The protein below binds the small molecule below.
Small molecule (SMILES): O=c1[nH]cnc2c1ncn2[C@@H]1O[C@H](COP(=O)(O)O)[C@@H](O)[C@H]1O

Binding-site contacts:
Ligand atom O3' contacts residue ILE113 of chain 1.B at 3.8 Å.
Ligand atom C5 contacts residue LYS143 of chain 1.B at 3.9 Å.
Ligand atom O3P contacts residue THR116 of chain 1.B at 3.5 Å (h-bond).
Ligand atom O3' contacts residue ASP112 of chain 1.B at 2.6 Å (salt-bridge).
Ligand atom P contacts residue ALA117 of chain 1.B at 3.8 Å.
Ligand atom N1 contacts residue PHE164 of chain 1.B at 3.7 Å.
Ligand atom O1P contacts residue THR116 of chain 1.B at 2.9 Å (h-bond).
Ligand atom O2P contacts residue ASP115 of chain 1.B at 3.2 Å (salt-bridge).
Ligand atom N7 contacts residue ASP115 of chain 1.B at 4.0 Å.
Ligand atom O2P contacts residue THR116 of chain 1.B at 3.5 Å (h-bond).
Ligand atom C2 contacts residue VAL165 of chain 1.B at 3.6 Å (hydrophobic).
Ligand atom C6 contacts residue PHE164 of chain 1.B at 3.9 Å (hydrophobic).
Ligand atom O6 contacts residue LYS143 of chain 1.B at 3.0 Å (salt-bridge).
Ligand atom C2 contacts residue ASP171 of chain 1.B at 3.3 Å.
Ligand atom P contacts residue THR116 of chain 1.B at 3.6 Å.
Ligand atom O2P contacts residue ALA117 of chain 1.B at 3.0 Å (h-bond).
Ligand atom O1P contacts residue ASP115 of chain 1.B at 3.3 Å.
Ligand atom N7 contacts residue LYS143 of chain 1.B at 3.4 Å (salt-bridge).
Ligand atom N7 contacts residue ILE113 of chain 1.B at 4.0 Å.
Ligand atom O6 contacts residue VAL165 of chain 1.B at 3.2 Å (h-bond).
Ligand atom O6 contacts residue ALA163 of chain 1.B at 3.4 Å (h-bond).
Ligand atom N1 contacts residue VAL165 of chain 1.B at 3.0 Å (h-bond).
Ligand atom O6 contacts residue PHE164 of chain 1.B at 3.7 Å.
Ligand atom O2P contacts residue LEU118 of chain 1.B at 3.9 Å.
Ligand atom O3P contacts residue LEU118 of chain 1.B at 3.7 Å.
Ligand atom C6 contacts residue VAL165 of chain 1.B at 3.8 Å (hydrophobic).
Ligand atom N9 contacts residue ILE113 of chain 1.B at 3.9 Å.
Ligand atom O1P contacts residue ALA117 of chain 1.B at 3.9 Å.
Ligand atom O3' contacts residue GLU111 of chain 1.B at 3.3 Å (salt-bridge).
Ligand atom C5' contacts residue THR119 of chain 1.B at 3.4 Å.
Ligand atom C3' contacts residue ILE113 of chain 1.B at 3.3 Å (hydrophobic).
Ligand atom C2' contacts residue ASP112 of chain 1.B at 3.0 Å.
Ligand atom C6 contacts residue LYS143 of chain 1.B at 3.8 Å.
Ligand atom O3P contacts residue THR119 of chain 1.B at 2.9 Å (h-bond).
Ligand atom O2' contacts residue ASP112 of chain 1.B at 2.6 Å (salt-bridge).
Ligand atom C4 contacts residue ILE113 of chain 1.B at 3.9 Å (hydrophobic).
Ligand atom O2P contacts residue VAL114 of chain 1.B at 4.0 Å.
Ligand atom C2' contacts residue ILE113 of chain 1.B at 3.6 Å (hydrophobic).
Ligand atom N1 contacts residue ASP171 of chain 1.B at 3.9 Å.
Ligand atom C3' contacts residue ASP112 of chain 1.B at 3.4 Å.

Sequence of chain 1.B:
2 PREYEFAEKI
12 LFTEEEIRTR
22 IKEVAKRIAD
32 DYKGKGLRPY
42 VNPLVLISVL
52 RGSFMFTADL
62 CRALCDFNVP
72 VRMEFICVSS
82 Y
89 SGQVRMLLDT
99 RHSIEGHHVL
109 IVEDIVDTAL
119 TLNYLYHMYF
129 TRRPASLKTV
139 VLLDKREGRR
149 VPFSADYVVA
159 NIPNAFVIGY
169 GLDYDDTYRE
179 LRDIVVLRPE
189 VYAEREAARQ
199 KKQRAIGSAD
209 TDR